This protein binds this small molecule.
Small molecule (SMILES): CSCC[C@H](N)C(=O)O

Binding-site contacts:
Ligand atom OXT contacts residue CO1 of chain 1.C at 2.2 Å.
Ligand atom CE contacts residue CYS114 of chain 1.A at 3.9 Å (hydrophobic).
Ligand atom O contacts residue CO1 of chain 1.C at 4.1 Å.
Ligand atom CB contacts residue HIS221 of chain 1.A at 4.0 Å.
Ligand atom O contacts residue CO1 of chain 1.B at 3.2 Å.
Ligand atom CA contacts residue CO1 of chain 1.C at 2.9 Å.
Ligand atom OXT contacts residue ASP151 of chain 1.A at 2.7 Å (salt-bridge).
Ligand atom SD contacts residue TYR106 of chain 1.A at 3.8 Å.
Ligand atom O contacts residue GLU247 of chain 1.A at 3.8 Å.
Ligand atom CA contacts residue THR142 of chain 1.A at 4.2 Å.
Ligand atom C contacts residue CO1 of chain 1.B at 2.8 Å.
Ligand atom SD contacts residue MET220 of chain 1.A at 3.9 Å.
Ligand atom CB contacts residue MET220 of chain 1.A at 4.2 Å (hydrophobic).
Ligand atom C contacts residue ASP140 of chain 1.A at 3.8 Å.
Ligand atom O contacts residue ASP151 of chain 1.A at 4.2 Å.
Ligand atom C contacts residue GLU247 of chain 1.A at 3.8 Å.
Ligand atom O contacts residue HIS214 of chain 1.A at 3.6 Å (h-bond).
Ligand atom CA contacts residue ASP151 of chain 1.A at 4.2 Å.
Ligand atom OXT contacts residue GLU278 of chain 1.A at 3.1 Å (salt-bridge).
Ligand atom N contacts residue ASP151 of chain 1.A at 3.1 Å (salt-bridge).
Ligand atom OXT contacts residue HIS221 of chain 1.A at 4.3 Å.
Ligand atom CE contacts residue TRP264 of chain 1.A at 3.7 Å (hydrophobic).
Ligand atom CG contacts residue CYS114 of chain 1.A at 3.7 Å (hydrophobic).
Ligand atom C contacts residue ASP151 of chain 1.A at 3.5 Å.
Ligand atom OXT contacts residue HIS214 of chain 1.A at 3.4 Å (h-bond).
Ligand atom OXT contacts residue ASP140 of chain 1.A at 3.6 Å.
Ligand atom CA contacts residue ASP140 of chain 1.A at 3.4 Å.
Ligand atom CB contacts residue HIS123 of chain 1.A at 4.2 Å.
Ligand atom N contacts residue ASP140 of chain 1.A at 3.1 Å (salt-bridge).
Ligand atom N contacts residue CO1 of chain 1.C at 2.3 Å.
Ligand atom O contacts residue HIS221 of chain 1.A at 2.8 Å (h-bond).
Ligand atom CA contacts residue CO1 of chain 1.B at 4.2 Å.
Ligand atom C contacts residue HIS221 of chain 1.A at 3.6 Å.
Ligand atom C contacts residue HIS214 of chain 1.A at 3.9 Å.
Ligand atom CE contacts residue PHE109 of chain 1.A at 3.6 Å (hydrophobic).
Ligand atom N contacts residue THR142 of chain 1.A at 2.8 Å (h-bond).
Ligand atom OXT contacts residue GLU247 of chain 1.A at 3.3 Å (salt-bridge).
Ligand atom CG contacts residue HIS123 of chain 1.A at 4.3 Å.
Ligand atom C contacts residue CO1 of chain 1.C at 2.9 Å.
Ligand atom OXT contacts residue CO1 of chain 1.B at 1.8 Å.

Sequence of chain 1.A:
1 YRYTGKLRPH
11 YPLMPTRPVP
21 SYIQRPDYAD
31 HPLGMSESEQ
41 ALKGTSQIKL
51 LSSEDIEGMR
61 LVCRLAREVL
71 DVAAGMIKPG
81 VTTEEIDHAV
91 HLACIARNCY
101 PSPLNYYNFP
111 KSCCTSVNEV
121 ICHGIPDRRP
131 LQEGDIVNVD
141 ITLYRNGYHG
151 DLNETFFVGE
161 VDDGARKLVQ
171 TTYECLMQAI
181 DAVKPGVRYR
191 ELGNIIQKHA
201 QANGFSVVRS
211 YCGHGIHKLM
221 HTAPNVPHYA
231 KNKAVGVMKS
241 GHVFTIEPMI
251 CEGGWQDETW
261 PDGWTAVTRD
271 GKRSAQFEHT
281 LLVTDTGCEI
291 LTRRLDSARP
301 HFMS